Binding-site contacts:
Ligand atom O5 contacts residue THR108 of chain 1.C at 3.2 Å.
Ligand atom C1 contacts residue ASN234 of chain 1.C at 1.4 Å.
Ligand atom C7 contacts residue ASN234 of chain 1.C at 3.1 Å.
Ligand atom C2 contacts residue ASN234 of chain 1.C at 2.4 Å.
Ligand atom O7 contacts residue ASN234 of chain 1.C at 3.0 Å (h-bond).
Ligand atom C5 contacts residue THR236 of chain 1.C at 4.0 Å.
Ligand atom O5 contacts residue THR236 of chain 1.C at 3.9 Å.
Ligand atom O6 contacts residue THR108 of chain 1.C at 4.2 Å.
Ligand atom C8 contacts residue ASN234 of chain 1.C at 4.1 Å.
Ligand atom C5 contacts residue THR108 of chain 1.C at 3.9 Å.
Ligand atom O5 contacts residue ASN234 of chain 1.C at 2.4 Å (h-bond).
Ligand atom C1 contacts residue THR236 of chain 1.C at 4.1 Å.
Ligand atom O6 contacts residue THR236 of chain 1.C at 4.4 Å.
Ligand atom C5 contacts residue ASN234 of chain 1.C at 3.7 Å.
Ligand atom C3 contacts residue ASN234 of chain 1.C at 3.7 Å.
Ligand atom C4 contacts residue ASN234 of chain 1.C at 4.2 Å.
Ligand atom C1 contacts residue THR108 of chain 1.C at 4.2 Å.
Ligand atom N2 contacts residue ASN234 of chain 1.C at 2.8 Å (h-bond).
Ligand atom C6 contacts residue THR108 of chain 1.C at 3.5 Å.

Sequence of chain 1.C:
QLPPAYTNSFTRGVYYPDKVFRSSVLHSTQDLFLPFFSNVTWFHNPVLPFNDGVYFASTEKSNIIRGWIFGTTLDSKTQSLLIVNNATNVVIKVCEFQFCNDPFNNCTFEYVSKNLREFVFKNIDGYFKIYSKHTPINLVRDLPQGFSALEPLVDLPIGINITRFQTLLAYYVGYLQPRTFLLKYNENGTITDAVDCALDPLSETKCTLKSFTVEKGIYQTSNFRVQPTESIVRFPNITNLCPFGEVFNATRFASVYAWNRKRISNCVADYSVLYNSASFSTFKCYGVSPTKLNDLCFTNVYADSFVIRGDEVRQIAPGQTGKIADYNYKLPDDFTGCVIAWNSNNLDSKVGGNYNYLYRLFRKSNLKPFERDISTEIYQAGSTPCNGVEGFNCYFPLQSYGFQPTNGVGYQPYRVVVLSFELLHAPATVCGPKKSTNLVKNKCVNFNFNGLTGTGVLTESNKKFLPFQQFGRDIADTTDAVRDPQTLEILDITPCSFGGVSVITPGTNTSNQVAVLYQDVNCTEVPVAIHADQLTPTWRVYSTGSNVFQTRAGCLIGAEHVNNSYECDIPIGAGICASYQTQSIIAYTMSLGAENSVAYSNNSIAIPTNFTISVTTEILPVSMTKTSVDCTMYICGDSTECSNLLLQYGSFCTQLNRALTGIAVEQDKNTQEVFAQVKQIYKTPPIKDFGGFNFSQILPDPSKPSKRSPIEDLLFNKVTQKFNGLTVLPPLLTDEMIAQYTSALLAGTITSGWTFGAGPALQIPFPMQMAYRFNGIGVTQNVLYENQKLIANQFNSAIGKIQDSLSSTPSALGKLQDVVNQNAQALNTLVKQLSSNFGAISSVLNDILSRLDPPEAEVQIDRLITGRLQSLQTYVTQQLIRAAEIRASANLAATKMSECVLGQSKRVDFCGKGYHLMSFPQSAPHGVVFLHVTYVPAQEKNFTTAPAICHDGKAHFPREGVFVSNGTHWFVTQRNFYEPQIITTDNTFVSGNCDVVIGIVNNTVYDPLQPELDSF

The small molecule below binds the protein below.
Small molecule (SMILES): CC(=O)N[C@@H]1[C@@H](O)[C@H](O)[C@@H](CO)O[C@H]1O